Binding-site contacts:
Ligand atom CG2 contacts residue PHE76 of chain 5.B at 3.8 Å (hydrophobic).

This small molecule binds to this protein.
Small molecule (SMILES): CC(C)[C@H](NC(=O)[C@H](CCCN=C(N)N)NC(=O)[C@@H](N)CCC(=O)O)C(=O)N[C@H](C=O)CCCCN

Sequence of chain 5.B:
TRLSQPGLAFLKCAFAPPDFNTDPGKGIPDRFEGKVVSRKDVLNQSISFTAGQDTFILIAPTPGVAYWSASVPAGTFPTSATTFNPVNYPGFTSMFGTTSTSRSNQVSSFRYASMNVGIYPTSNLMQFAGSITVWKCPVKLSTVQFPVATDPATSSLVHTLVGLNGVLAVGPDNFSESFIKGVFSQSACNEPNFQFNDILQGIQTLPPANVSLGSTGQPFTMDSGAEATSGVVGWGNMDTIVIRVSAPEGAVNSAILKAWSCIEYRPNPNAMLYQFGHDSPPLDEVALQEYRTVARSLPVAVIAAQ